Sequence of chain 1.C:
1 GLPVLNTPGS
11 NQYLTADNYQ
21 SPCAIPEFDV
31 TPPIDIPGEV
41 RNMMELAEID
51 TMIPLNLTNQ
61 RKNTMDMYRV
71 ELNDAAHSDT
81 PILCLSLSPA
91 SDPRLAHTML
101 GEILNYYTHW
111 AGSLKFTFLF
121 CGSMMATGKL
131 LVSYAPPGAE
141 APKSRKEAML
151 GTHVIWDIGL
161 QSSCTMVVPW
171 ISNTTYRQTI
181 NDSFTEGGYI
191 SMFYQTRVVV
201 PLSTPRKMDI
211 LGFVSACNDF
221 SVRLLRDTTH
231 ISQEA

Sequence of chain 1.A:
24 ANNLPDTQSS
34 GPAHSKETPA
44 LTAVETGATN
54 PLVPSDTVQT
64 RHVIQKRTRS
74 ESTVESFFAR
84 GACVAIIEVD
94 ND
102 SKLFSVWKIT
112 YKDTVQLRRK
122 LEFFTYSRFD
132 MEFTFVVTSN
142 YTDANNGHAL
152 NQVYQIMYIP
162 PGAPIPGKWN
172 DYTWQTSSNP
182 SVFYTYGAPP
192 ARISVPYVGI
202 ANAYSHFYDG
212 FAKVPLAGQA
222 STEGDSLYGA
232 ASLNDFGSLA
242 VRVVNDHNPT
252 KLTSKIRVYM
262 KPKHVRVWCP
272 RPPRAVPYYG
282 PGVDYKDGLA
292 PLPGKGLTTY

Binding-site contacts:
Ligand atom C20 contacts residue ILE194 of chain 1.A at 3.8 Å (hydrophobic).
Ligand atom C7 contacts residue MET132 of chain 1.A at 3.3 Å (hydrophobic).
Ligand atom CL3 contacts residue PHE134 of chain 1.A at 3.8 Å.
Ligand atom C11 contacts residue ILE110 of chain 1.A at 3.8 Å (hydrophobic).
Ligand atom C17 contacts residue TYR159 of chain 1.A at 3.7 Å (hydrophobic).
Ligand atom O1 contacts residue MET132 of chain 1.A at 3.7 Å.
Ligand atom O1 contacts residue ILE110 of chain 1.A at 3.7 Å.
Ligand atom C5 contacts residue TYR112 of chain 1.A at 3.5 Å (hydrophobic).
Ligand atom CL2 contacts residue ALA24 of chain 1.C at 3.5 Å.
Ligand atom C20 contacts residue LEU240 of chain 1.A at 3.8 Å (hydrophobic).
Ligand atom CL2 contacts residue ILE25 of chain 1.C at 3.4 Å.
Ligand atom C16 contacts residue TYR159 of chain 1.A at 3.8 Å (hydrophobic).
Ligand atom CL3 contacts residue LEU240 of chain 1.A at 3.8 Å.
Ligand atom C10 contacts residue TYR159 of chain 1.A at 3.5 Å (hydrophobic).
Ligand atom C9 contacts residue PHE237 of chain 1.A at 3.7 Å (hydrophobic).
Ligand atom O3 contacts residue TYR112 of chain 1.A at 3.6 Å.
Ligand atom C7 contacts residue PHE237 of chain 1.A at 3.5 Å (hydrophobic).
Ligand atom O1 contacts residue PHE237 of chain 1.A at 3.8 Å.
Ligand atom C12 contacts residue PHE134 of chain 1.A at 3.8 Å (hydrophobic).
Ligand atom C21 contacts residue HIS207 of chain 1.A at 3.6 Å.
Ligand atom C12 contacts residue ILE110 of chain 1.A at 3.8 Å (hydrophobic).
Ligand atom O3 contacts residue PHE130 of chain 1.A at 3.6 Å.
Ligand atom C16 contacts residue ALA24 of chain 1.C at 3.8 Å (hydrophobic).
Ligand atom O2 contacts residue VAL196 of chain 1.A at 3.4 Å.
Ligand atom C14 contacts residue TYR159 of chain 1.A at 3.5 Å (hydrophobic).
Ligand atom CL2 contacts residue TYR159 of chain 1.A at 3.6 Å.
Ligand atom C13 contacts residue ILE110 of chain 1.A at 3.7 Å (hydrophobic).
Ligand atom C8 contacts residue MET132 of chain 1.A at 3.4 Å (hydrophobic).
Ligand atom C6 contacts residue TYR112 of chain 1.A at 3.7 Å (hydrophobic).
Ligand atom C1 contacts residue TYR205 of chain 1.A at 3.8 Å (hydrophobic).
Ligand atom C9 contacts residue VAL199 of chain 1.A at 3.6 Å (hydrophobic).
Ligand atom C13 contacts residue PHE134 of chain 1.A at 3.7 Å (hydrophobic).
Ligand atom C2 contacts residue PHE237 of chain 1.A at 3.6 Å (hydrophobic).
Ligand atom C13 contacts residue MET132 of chain 1.A at 3.4 Å (hydrophobic).
Ligand atom C3 contacts residue MET132 of chain 1.A at 3.7 Å (hydrophobic).
Ligand atom C4 contacts residue MET132 of chain 1.A at 3.8 Å (hydrophobic).
Ligand atom C21 contacts residue SER128 of chain 1.A at 3.8 Å.
Ligand atom C21 contacts residue TYR205 of chain 1.A at 3.8 Å (hydrophobic).
Ligand atom C19 contacts residue LEU240 of chain 1.A at 3.8 Å (hydrophobic).
Ligand atom C17 contacts residue ALA24 of chain 1.C at 3.7 Å (hydrophobic).

This small molecule binds to this protein.
Small molecule (SMILES): COc1ccc(OCc2ccc(COc3c(Cl)cccc3Cl)cc2)c(Cl)c1